The protein below binds the small molecule below.
Small molecule (SMILES): CCN(CC)CCNS(=O)(=O)c1cccc(OC)c1

Sequence of chain 1.B:
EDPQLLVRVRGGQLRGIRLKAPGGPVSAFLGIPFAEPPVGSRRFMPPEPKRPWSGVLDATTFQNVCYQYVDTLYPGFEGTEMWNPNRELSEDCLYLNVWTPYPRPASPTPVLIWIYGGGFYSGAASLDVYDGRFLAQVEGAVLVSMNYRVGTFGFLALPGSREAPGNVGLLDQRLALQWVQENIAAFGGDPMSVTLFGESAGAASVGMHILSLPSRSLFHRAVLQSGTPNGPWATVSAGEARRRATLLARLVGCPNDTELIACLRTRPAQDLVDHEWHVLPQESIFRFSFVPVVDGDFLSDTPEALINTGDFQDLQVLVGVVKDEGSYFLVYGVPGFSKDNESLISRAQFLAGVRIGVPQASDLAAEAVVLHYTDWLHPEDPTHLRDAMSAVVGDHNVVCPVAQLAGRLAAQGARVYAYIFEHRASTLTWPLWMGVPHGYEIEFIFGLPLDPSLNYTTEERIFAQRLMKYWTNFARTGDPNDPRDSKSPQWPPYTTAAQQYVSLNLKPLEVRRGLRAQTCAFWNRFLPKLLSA

Binding-site contacts:
Ligand atom C6 contacts residue PHE338 of chain 1.B at 4.2 Å (hydrophobic).
Ligand atom C19 contacts residue GLY121 of chain 1.B at 4.1 Å.
Ligand atom C9 contacts residue TYR337 of chain 1.B at 3.6 Å (hydrophobic).
Ligand atom O1 contacts residue HIS447 of chain 1.B at 3.7 Å.
Ligand atom C9 contacts residue PHE338 of chain 1.B at 3.6 Å (hydrophobic).
Ligand atom O2 contacts residue PHE297 of chain 1.B at 3.7 Å.
Ligand atom C2 contacts residue TRP286 of chain 1.B at 3.5 Å (hydrophobic).
Ligand atom O2 contacts residue PHE338 of chain 1.B at 4.1 Å.
Ligand atom C10 contacts residue TYR337 of chain 1.B at 3.7 Å (hydrophobic).
Ligand atom C8 contacts residue PHE338 of chain 1.B at 3.5 Å (hydrophobic).
Ligand atom C5 contacts residue TYR341 of chain 1.B at 3.7 Å (hydrophobic).
Ligand atom C20 contacts residue TYR133 of chain 1.B at 4.1 Å (hydrophobic).
Ligand atom C2 contacts residue TYR124 of chain 1.B at 4.0 Å (hydrophobic).
Ligand atom C6 contacts residue TYR124 of chain 1.B at 3.8 Å (hydrophobic).
Ligand atom O06 contacts residue TRP286 of chain 1.B at 3.9 Å.
Ligand atom N1 contacts residue GLY121 of chain 1.B at 4.1 Å.
Ligand atom C20 contacts residue GLY120 of chain 1.B at 4.0 Å.
Ligand atom C11 contacts residue TRP86 of chain 1.B at 3.6 Å (hydrophobic).
Ligand atom O06 contacts residue TYR124 of chain 1.B at 4.0 Å.
Ligand atom C17 contacts residue HIS447 of chain 1.B at 3.9 Å.
Ligand atom C6 contacts residue PHE297 of chain 1.B at 4.0 Å (hydrophobic).
Ligand atom C7 contacts residue PHE338 of chain 1.B at 3.8 Å (hydrophobic).
Ligand atom C20 contacts residue GLY121 of chain 1.B at 3.8 Å.
Ligand atom O2 contacts residue GLY121 of chain 1.B at 4.0 Å.
Ligand atom C8 contacts residue TYR124 of chain 1.B at 3.9 Å (hydrophobic).
Ligand atom C17 contacts residue TRP86 of chain 1.B at 3.5 Å (hydrophobic).
Ligand atom C10 contacts residue TYR341 of chain 1.B at 3.5 Å (hydrophobic).
Ligand atom S1 contacts residue PHE338 of chain 1.B at 4.0 Å.
Ligand atom C10 contacts residue PHE338 of chain 1.B at 3.8 Å (hydrophobic).
Ligand atom O1 contacts residue PHE338 of chain 1.B at 3.6 Å.
Ligand atom N1 contacts residue TYR124 of chain 1.B at 3.8 Å.
Ligand atom O2 contacts residue GLY122 of chain 1.B at 3.7 Å.
Ligand atom O06 contacts residue PHE297 of chain 1.B at 3.6 Å.
Ligand atom C7 contacts residue PHE297 of chain 1.B at 3.5 Å (hydrophobic).
Ligand atom C19 contacts residue GLU202 of chain 1.B at 4.0 Å.
Ligand atom C5 contacts residue PHE338 of chain 1.B at 4.0 Å (hydrophobic).
Ligand atom C16 contacts residue HIS447 of chain 1.B at 3.1 Å.
Ligand atom C7 contacts residue TYR124 of chain 1.B at 3.4 Å (hydrophobic).
Ligand atom C16 contacts residue TYR337 of chain 1.B at 3.5 Å (hydrophobic).
Ligand atom C20 contacts residue TRP86 of chain 1.B at 3.6 Å (hydrophobic).